The small molecule below binds the protein below.
Small molecule (SMILES): CC(=O)N[C@@H]1[C@@H](O)[C@H](O)[C@@H](CO)O[C@H]1O

Sequence of chain 1.C:
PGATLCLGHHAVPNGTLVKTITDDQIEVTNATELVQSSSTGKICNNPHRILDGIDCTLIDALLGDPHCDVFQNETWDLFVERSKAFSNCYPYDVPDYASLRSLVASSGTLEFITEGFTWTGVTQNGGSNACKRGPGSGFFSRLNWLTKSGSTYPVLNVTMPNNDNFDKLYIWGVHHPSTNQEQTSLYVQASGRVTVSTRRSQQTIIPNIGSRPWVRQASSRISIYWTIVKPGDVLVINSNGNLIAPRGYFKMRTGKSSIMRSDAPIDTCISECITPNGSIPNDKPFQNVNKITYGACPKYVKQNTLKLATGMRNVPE

Binding-site contacts:
Ligand atom C7 contacts residue GLN74 of chain 1.C at 4.5 Å.
Ligand atom O5 contacts residue ASN75 of chain 1.C at 2.3 Å (h-bond).
Ligand atom C8 contacts residue GLN74 of chain 1.C at 3.1 Å.
Ligand atom O5 contacts residue GLU113 of chain 1.C at 4.1 Å.
Ligand atom C5 contacts residue ASN75 of chain 1.C at 3.6 Å.
Ligand atom C1 contacts residue ASN75 of chain 1.C at 1.4 Å.
Ligand atom O6 contacts residue GLU113 of chain 1.C at 4.1 Å.
Ligand atom C7 contacts residue ASN75 of chain 1.C at 3.2 Å.
Ligand atom O7 contacts residue ASN75 of chain 1.C at 3.3 Å (h-bond).
Ligand atom C8 contacts residue ASN75 of chain 1.C at 4.5 Å.
Ligand atom C3 contacts residue PHE114 of chain 1.C at 4.5 Å (hydrophobic).
Ligand atom C4 contacts residue ASN75 of chain 1.C at 4.1 Å.
Ligand atom C1 contacts residue PHE114 of chain 1.C at 3.7 Å (hydrophobic).
Ligand atom N2 contacts residue ASN75 of chain 1.C at 2.8 Å (h-bond).
Ligand atom C2 contacts residue ASN75 of chain 1.C at 2.3 Å.
Ligand atom C6 contacts residue GLU113 of chain 1.C at 4.0 Å.
Ligand atom O5 contacts residue PHE114 of chain 1.C at 4.2 Å.
Ligand atom C3 contacts residue ASN75 of chain 1.C at 3.6 Å.
Ligand atom C5 contacts residue PHE114 of chain 1.C at 4.1 Å (hydrophobic).